A protein and the small-molecule ligand that binds it are described below.
Small molecule (SMILES): NS(=O)(=O)c1ccc2ccccc2c1

Sequence of chain 1.C:
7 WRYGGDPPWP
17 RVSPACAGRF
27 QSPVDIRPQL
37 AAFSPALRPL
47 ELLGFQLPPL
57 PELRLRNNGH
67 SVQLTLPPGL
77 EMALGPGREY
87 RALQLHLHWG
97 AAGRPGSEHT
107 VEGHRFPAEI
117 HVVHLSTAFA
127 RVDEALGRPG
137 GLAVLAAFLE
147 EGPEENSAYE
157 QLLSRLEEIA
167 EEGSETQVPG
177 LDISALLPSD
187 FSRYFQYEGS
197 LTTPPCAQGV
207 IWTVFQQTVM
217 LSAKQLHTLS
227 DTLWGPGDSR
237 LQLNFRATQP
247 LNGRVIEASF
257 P

Binding-site contacts:
Ligand atom O13 contacts residue TRP208 of chain 1.C at 3.8 Å.
Ligand atom C5 contacts residue HIS92 of chain 1.C at 4.1 Å.
Ligand atom N14 contacts residue HIS117 of chain 1.C at 3.8 Å.
Ligand atom C8 contacts residue LEU197 of chain 1.C at 3.9 Å (hydrophobic).
Ligand atom C4 contacts residue GLN90 of chain 1.C at 4.0 Å.
Ligand atom C6 contacts residue HIS92 of chain 1.C at 4.1 Å.
Ligand atom C2 contacts residue GLN90 of chain 1.C at 4.3 Å.
Ligand atom C5 contacts residue LEU197 of chain 1.C at 3.7 Å (hydrophobic).
Ligand atom C7 contacts residue LEU197 of chain 1.C at 3.8 Å (hydrophobic).
Ligand atom O13 contacts residue VAL119 of chain 1.C at 3.9 Å.
Ligand atom S11 contacts residue HIS92 of chain 1.C at 3.7 Å.
Ligand atom C6 contacts residue LEU197 of chain 1.C at 3.8 Å (hydrophobic).
Ligand atom C3 contacts residue GLN90 of chain 1.C at 3.6 Å.
Ligand atom O13 contacts residue HIS117 of chain 1.C at 3.5 Å (h-bond).
Ligand atom C7 contacts residue THR198 of chain 1.C at 4.3 Å.
Ligand atom O13 contacts residue HIS92 of chain 1.C at 3.3 Å.
Ligand atom N14 contacts residue ZN1 of chain 1.K at 2.0 Å.
Ligand atom N14 contacts residue THR198 of chain 1.C at 3.0 Å (h-bond).
Ligand atom C7 contacts residue THR199 of chain 1.C at 3.4 Å.
Ligand atom O12 contacts residue LEU197 of chain 1.C at 3.6 Å.
Ligand atom N14 contacts residue GLU104 of chain 1.C at 4.0 Å.
Ligand atom O12 contacts residue TRP208 of chain 1.C at 3.5 Å.
Ligand atom O13 contacts residue ZN1 of chain 1.K at 2.8 Å.
Ligand atom C9 contacts residue LEU197 of chain 1.C at 3.9 Å (hydrophobic).
Ligand atom O12 contacts residue THR198 of chain 1.C at 3.2 Å (h-bond).
Ligand atom C4 contacts residue LEU197 of chain 1.C at 3.7 Å (hydrophobic).
Ligand atom S11 contacts residue THR198 of chain 1.C at 3.9 Å.
Ligand atom C5 contacts residue GLN90 of chain 1.C at 4.1 Å.
Ligand atom O12 contacts residue ZN1 of chain 1.K at 3.9 Å.
Ligand atom C10 contacts residue LEU197 of chain 1.C at 4.0 Å (hydrophobic).
Ligand atom C3 contacts residue VAL119 of chain 1.C at 3.8 Å (hydrophobic).
Ligand atom C5 contacts residue VAL119 of chain 1.C at 3.9 Å (hydrophobic).
Ligand atom S11 contacts residue HIS117 of chain 1.C at 4.2 Å.
Ligand atom C3 contacts residue LEU197 of chain 1.C at 4.3 Å (hydrophobic).
Ligand atom O13 contacts residue VAL140 of chain 1.C at 4.3 Å.
Ligand atom S11 contacts residue ZN1 of chain 1.K at 3.0 Å.
Ligand atom N14 contacts residue HIS94 of chain 1.C at 3.4 Å (h-bond).
Ligand atom N14 contacts residue HIS92 of chain 1.C at 3.1 Å (h-bond).
Ligand atom C6 contacts residue ZN1 of chain 1.K at 4.3 Å.
Ligand atom C8 contacts residue THR199 of chain 1.C at 3.2 Å.